Binding-site contacts:
Ligand atom N2 contacts residue ASN28 of chain 1.C at 2.9 Å (h-bond).
Ligand atom O7 contacts residue ASN28 of chain 1.C at 4.3 Å.
Ligand atom O5 contacts residue ASN28 of chain 1.C at 2.4 Å (h-bond).
Ligand atom C7 contacts residue ASN28 of chain 1.C at 3.8 Å.
Ligand atom C1 contacts residue ASN28 of chain 1.C at 1.4 Å.
Ligand atom C3 contacts residue ASN28 of chain 1.C at 3.8 Å.
Ligand atom C4 contacts residue ASN28 of chain 1.C at 4.2 Å.
Ligand atom C2 contacts residue ASN28 of chain 1.C at 2.5 Å.
Ligand atom C5 contacts residue ASN28 of chain 1.C at 3.7 Å.

A small-molecule ligand and the protein it binds are described below.
Small molecule (SMILES): CC(=O)N[C@@H]1[C@@H](O)[C@H](O)[C@@H](CO)O[C@H]1O

Sequence of chain 1.C:
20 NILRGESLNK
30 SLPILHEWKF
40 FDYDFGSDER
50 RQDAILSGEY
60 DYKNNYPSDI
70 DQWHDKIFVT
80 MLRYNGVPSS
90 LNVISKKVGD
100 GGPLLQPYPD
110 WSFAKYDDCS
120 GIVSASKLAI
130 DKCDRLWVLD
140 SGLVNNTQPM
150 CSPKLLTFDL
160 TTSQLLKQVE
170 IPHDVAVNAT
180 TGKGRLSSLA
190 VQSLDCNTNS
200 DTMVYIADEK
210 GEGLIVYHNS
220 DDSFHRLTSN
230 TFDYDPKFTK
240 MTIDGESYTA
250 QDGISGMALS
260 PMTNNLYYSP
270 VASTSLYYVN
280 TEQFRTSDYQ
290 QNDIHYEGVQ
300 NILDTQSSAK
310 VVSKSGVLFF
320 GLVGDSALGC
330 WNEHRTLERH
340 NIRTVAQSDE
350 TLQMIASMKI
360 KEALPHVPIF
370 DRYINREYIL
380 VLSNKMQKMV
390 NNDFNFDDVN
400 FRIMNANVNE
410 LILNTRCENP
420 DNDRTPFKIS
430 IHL